This protein binds this small molecule.
Small molecule (SMILES): CO[P](=O)(O)O[C@H]1[C@@H](O)[C@H](n2ccc(=O)[nH]c2=O)O[C@@H]1COP(=O)(O)O

Sequence of chain 1.IB:
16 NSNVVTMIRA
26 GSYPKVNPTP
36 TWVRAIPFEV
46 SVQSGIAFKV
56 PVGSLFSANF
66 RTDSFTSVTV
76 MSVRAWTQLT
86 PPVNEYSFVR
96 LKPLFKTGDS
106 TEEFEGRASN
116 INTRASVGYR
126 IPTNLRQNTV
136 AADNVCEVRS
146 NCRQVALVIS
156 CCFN

Sequence of chain 1.WB:
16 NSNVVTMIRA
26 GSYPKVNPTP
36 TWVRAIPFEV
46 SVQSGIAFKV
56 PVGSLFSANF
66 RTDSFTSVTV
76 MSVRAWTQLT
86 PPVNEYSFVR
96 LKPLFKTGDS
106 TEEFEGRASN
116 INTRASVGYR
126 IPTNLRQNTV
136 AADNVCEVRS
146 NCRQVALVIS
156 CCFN

Binding-site contacts:
Ligand atom O4 contacts residue SER17 of chain 1.WB at 3.1 Å.
Ligand atom C4' contacts residue ARG125 of chain 1.IB at 4.4 Å.
Ligand atom C4 contacts residue ARG125 of chain 1.IB at 3.6 Å.
Ligand atom C5' contacts residue ARG125 of chain 1.IB at 4.3 Å.
Ligand atom C2 contacts residue ARG125 of chain 1.IB at 4.0 Å.
Ligand atom N3 contacts residue ASN16 of chain 1.WB at 3.2 Å (h-bond).
Ligand atom OP3 contacts residue SER77 of chain 1.IB at 4.4 Å.
Ligand atom C5' contacts residue MET76 of chain 1.IB at 4.3 Å (hydrophobic).
Ligand atom OP1 contacts residue ILE23 of chain 1.WB at 3.9 Å.
Ligand atom O2 contacts residue ARG125 of chain 1.IB at 4.3 Å.
Ligand atom OP3 contacts residue ILE23 of chain 1.WB at 3.5 Å.
Ligand atom P contacts residue ARG131 of chain 1.IB at 3.5 Å.
Ligand atom P contacts residue ILE23 of chain 1.WB at 4.0 Å.
Ligand atom O4 contacts residue ASN16 of chain 1.WB at 4.3 Å.
Ligand atom C4 contacts residue SER17 of chain 1.WB at 4.1 Å.
Ligand atom C5 contacts residue ARG125 of chain 1.IB at 3.8 Å.
Ligand atom O5' contacts residue ARG125 of chain 1.IB at 3.3 Å (salt-bridge).
Ligand atom OP2 contacts residue SER77 of chain 1.IB at 3.9 Å.
Ligand atom N3 contacts residue ARG125 of chain 1.IB at 3.9 Å.
Ligand atom N1 contacts residue ARG125 of chain 1.IB at 4.0 Å.
Ligand atom C3' contacts residue ARG125 of chain 1.IB at 3.5 Å.
Ligand atom O3' contacts residue ARG125 of chain 1.IB at 4.1 Å.
Ligand atom OP2 contacts residue ARG131 of chain 1.IB at 4.0 Å.
Ligand atom C5' contacts residue ARG131 of chain 1.IB at 3.6 Å.
Ligand atom OP2 contacts residue ILE23 of chain 1.WB at 4.2 Å.
Ligand atom C2' contacts residue ARG125 of chain 1.IB at 3.9 Å.
Ligand atom C6 contacts residue ARG125 of chain 1.IB at 3.8 Å.
Ligand atom OP1 contacts residue ARG125 of chain 1.IB at 2.9 Å (salt-bridge).
Ligand atom O5' contacts residue ARG131 of chain 1.IB at 2.9 Å (salt-bridge).
Ligand atom N3 contacts residue SER17 of chain 1.WB at 4.5 Å.
Ligand atom C5 contacts residue THR21 of chain 1.WB at 4.5 Å.
Ligand atom OP1 contacts residue ARG131 of chain 1.IB at 3.2 Å (salt-bridge).
Ligand atom C2 contacts residue ASN16 of chain 1.WB at 3.7 Å.
Ligand atom O4 contacts residue ARG125 of chain 1.IB at 3.8 Å.
Ligand atom O2 contacts residue ASN16 of chain 1.WB at 3.5 Å (h-bond).
Ligand atom C4 contacts residue ASN16 of chain 1.WB at 4.2 Å.
Ligand atom OP3 contacts residue ARG125 of chain 1.IB at 3.1 Å.
Ligand atom P contacts residue ARG125 of chain 1.IB at 3.8 Å.